This small molecule binds to this protein.
Small molecule (SMILES): CC(=O)N[C@@H]1[C@@H](O)[C@H](O)[C@@H](CO)O[C@@H]1O

Binding-site contacts:
Ligand atom C5 contacts residue ASN67 of chain 1.A at 4.0 Å.
Ligand atom O5 contacts residue ASN67 of chain 1.A at 2.7 Å (h-bond).
Ligand atom C7 contacts residue ASN67 of chain 1.A at 3.7 Å.
Ligand atom O1 contacts residue ASN67 of chain 1.A at 2.6 Å (h-bond).
Ligand atom C2 contacts residue ASN67 of chain 1.A at 3.6 Å.
Ligand atom N2 contacts residue ASN67 of chain 1.A at 4.0 Å.
Ligand atom O7 contacts residue ASN67 of chain 1.A at 3.4 Å (h-bond).
Ligand atom C1 contacts residue ASN67 of chain 1.A at 2.3 Å.

Sequence of chain 1.A:
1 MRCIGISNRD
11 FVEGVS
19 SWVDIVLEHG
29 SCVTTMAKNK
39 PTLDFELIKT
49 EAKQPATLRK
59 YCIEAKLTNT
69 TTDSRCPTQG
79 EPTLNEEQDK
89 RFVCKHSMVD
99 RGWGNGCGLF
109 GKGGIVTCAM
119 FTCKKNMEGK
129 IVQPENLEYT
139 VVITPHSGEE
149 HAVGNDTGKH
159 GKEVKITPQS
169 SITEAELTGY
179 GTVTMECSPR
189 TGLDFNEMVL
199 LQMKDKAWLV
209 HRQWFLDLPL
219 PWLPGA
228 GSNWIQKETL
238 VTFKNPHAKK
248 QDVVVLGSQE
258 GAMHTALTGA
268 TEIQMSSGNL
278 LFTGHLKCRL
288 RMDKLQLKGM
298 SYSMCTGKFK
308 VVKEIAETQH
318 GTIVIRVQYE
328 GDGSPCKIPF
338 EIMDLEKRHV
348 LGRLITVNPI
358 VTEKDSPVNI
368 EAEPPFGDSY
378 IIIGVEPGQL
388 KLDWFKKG